Sequence of chain 1.A:
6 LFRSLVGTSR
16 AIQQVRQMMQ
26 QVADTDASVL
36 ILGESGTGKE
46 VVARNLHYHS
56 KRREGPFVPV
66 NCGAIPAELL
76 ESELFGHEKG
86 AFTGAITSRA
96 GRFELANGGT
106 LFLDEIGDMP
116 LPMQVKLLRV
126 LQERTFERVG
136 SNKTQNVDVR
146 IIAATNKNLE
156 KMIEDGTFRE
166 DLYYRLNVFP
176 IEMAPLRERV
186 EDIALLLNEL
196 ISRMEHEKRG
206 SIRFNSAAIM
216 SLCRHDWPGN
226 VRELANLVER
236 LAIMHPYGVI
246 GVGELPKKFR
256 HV

A protein and the small-molecule ligand that binds it are described below.
Small molecule (SMILES): Nc1ncnc2c1ncn2[C@@H]1O[C@H](COP(=O)(O)OP(=O)(O)OP(O)(O)=S)[C@@H](O)[C@H]1O

Binding-site contacts:
Ligand atom O2B contacts residue MG1 of chain 1.C at 3.3 Å.
Ligand atom O2' contacts residue ARG8 of chain 1.A at 3.4 Å (salt-bridge).
Ligand atom PG contacts residue MG1 of chain 1.C at 3.6 Å.
Ligand atom PG contacts residue ARG227 of chain 1.A at 3.3 Å.
Ligand atom O3A contacts residue GLY43 of chain 1.A at 3.4 Å (h-bond).
Ligand atom N3 contacts residue ARG198 of chain 1.A at 3.0 Å (salt-bridge).
Ligand atom C8 contacts residue GLY43 of chain 1.A at 3.5 Å.
Ligand atom C2 contacts residue ARG198 of chain 1.A at 3.4 Å.
Ligand atom S1G contacts residue ARG227 of chain 1.A at 2.9 Å (salt-bridge).
Ligand atom N7 contacts residue GLY43 of chain 1.A at 3.5 Å.
Ligand atom O1A contacts residue GLY43 of chain 1.A at 3.1 Å.
Ligand atom N1 contacts residue SER9 of chain 1.A at 3.3 Å (h-bond).
Ligand atom O1B contacts residue LYS44 of chain 1.A at 2.8 Å (salt-bridge).
Ligand atom O1A contacts residue LYS44 of chain 1.A at 3.3 Å (salt-bridge).
Ligand atom O2G contacts residue MG1 of chain 1.C at 2.2 Å.
Ligand atom O1A contacts residue GLU45 of chain 1.A at 3.2 Å (salt-bridge).
Ligand atom O3' contacts residue ARG198 of chain 1.A at 3.6 Å.
Ligand atom C2' contacts residue VAL46 of chain 1.A at 3.4 Å (hydrophobic).
Ligand atom C6 contacts residue VAL11 of chain 1.A at 3.6 Å (hydrophobic).
Ligand atom O1A contacts residue VAL46 of chain 1.A at 3.2 Å (h-bond).
Ligand atom N1 contacts residue VAL11 of chain 1.A at 2.9 Å (h-bond).
Ligand atom O1B contacts residue THR42 of chain 1.A at 3.1 Å (h-bond).
Ligand atom O2B contacts residue LYS44 of chain 1.A at 3.5 Å (salt-bridge).
Ligand atom PB contacts residue LYS44 of chain 1.A at 3.5 Å.
Ligand atom O2' contacts residue VAL46 of chain 1.A at 3.4 Å.
Ligand atom O3B contacts residue ARG227 of chain 1.A at 3.3 Å (salt-bridge).
Ligand atom O2G contacts residue ARG227 of chain 1.A at 3.4 Å (salt-bridge).
Ligand atom C8 contacts residue VAL226 of chain 1.A at 3.5 Å (hydrophobic).
Ligand atom S1G contacts residue SER40 of chain 1.A at 2.7 Å (h-bond).
Ligand atom C2 contacts residue SER9 of chain 1.A at 3.3 Å.
Ligand atom N6 contacts residue LEU10 of chain 1.A at 3.4 Å.
Ligand atom N9 contacts residue VAL226 of chain 1.A at 3.5 Å.
Ligand atom N6 contacts residue VAL11 of chain 1.A at 3.3 Å (h-bond).
Ligand atom O2A contacts residue ARG227 of chain 1.A at 2.9 Å (salt-bridge).
Ligand atom O1B contacts residue GLY43 of chain 1.A at 3.2 Å (h-bond).
Ligand atom O4' contacts residue VAL226 of chain 1.A at 3.2 Å.
Ligand atom O2' contacts residue ARG198 of chain 1.A at 3.0 Å (salt-bridge).
Ligand atom O3A contacts residue GLY41 of chain 1.A at 3.5 Å.
Ligand atom O2B contacts residue GLU45 of chain 1.A at 3.0 Å (salt-bridge).
Ligand atom O3B contacts residue GLY41 of chain 1.A at 2.9 Å (h-bond).